Binding-site contacts:
Ligand atom O6 contacts residue ASN19 of chain 7.Y at 4.4 Å.
Ligand atom C6 contacts residue ASN19 of chain 7.Y at 4.1 Å.
Ligand atom C1 contacts residue ASN19 of chain 7.Y at 1.9 Å.
Ligand atom O5 contacts residue ASN19 of chain 7.Y at 2.2 Å (h-bond).
Ligand atom C3 contacts residue ASN19 of chain 7.Y at 4.4 Å.
Ligand atom C4 contacts residue ASN19 of chain 7.Y at 4.5 Å.
Ligand atom C8 contacts residue TYR17 of chain 7.Y at 4.0 Å (hydrophobic).
Ligand atom N2 contacts residue ASN19 of chain 7.Y at 4.0 Å.
Ligand atom C2 contacts residue ASN19 of chain 7.Y at 3.4 Å.
Ligand atom C5 contacts residue ASN19 of chain 7.Y at 3.3 Å.
Ligand atom O7 contacts residue ASN19 of chain 7.Y at 4.4 Å.

Sequence of chain 7.Y:
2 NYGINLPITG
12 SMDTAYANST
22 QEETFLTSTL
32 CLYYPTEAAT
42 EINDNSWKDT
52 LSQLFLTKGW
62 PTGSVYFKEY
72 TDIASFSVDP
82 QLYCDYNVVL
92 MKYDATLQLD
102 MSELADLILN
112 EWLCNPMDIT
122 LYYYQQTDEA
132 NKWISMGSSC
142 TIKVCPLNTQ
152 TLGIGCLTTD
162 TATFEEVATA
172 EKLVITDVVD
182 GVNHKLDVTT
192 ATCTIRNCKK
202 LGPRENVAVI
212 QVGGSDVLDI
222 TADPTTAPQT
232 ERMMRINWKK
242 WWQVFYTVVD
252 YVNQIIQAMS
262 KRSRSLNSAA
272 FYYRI

The small molecule below binds the protein below.
Small molecule (SMILES): CC(=O)N[C@H]1[C@H](O[C@H]2[C@H](O)[C@@H](NC(C)=O)CO[C@@H]2CO)O[C@H](CO)[C@@H](O)[C@@H]1O